Sequence of chain 2.A:
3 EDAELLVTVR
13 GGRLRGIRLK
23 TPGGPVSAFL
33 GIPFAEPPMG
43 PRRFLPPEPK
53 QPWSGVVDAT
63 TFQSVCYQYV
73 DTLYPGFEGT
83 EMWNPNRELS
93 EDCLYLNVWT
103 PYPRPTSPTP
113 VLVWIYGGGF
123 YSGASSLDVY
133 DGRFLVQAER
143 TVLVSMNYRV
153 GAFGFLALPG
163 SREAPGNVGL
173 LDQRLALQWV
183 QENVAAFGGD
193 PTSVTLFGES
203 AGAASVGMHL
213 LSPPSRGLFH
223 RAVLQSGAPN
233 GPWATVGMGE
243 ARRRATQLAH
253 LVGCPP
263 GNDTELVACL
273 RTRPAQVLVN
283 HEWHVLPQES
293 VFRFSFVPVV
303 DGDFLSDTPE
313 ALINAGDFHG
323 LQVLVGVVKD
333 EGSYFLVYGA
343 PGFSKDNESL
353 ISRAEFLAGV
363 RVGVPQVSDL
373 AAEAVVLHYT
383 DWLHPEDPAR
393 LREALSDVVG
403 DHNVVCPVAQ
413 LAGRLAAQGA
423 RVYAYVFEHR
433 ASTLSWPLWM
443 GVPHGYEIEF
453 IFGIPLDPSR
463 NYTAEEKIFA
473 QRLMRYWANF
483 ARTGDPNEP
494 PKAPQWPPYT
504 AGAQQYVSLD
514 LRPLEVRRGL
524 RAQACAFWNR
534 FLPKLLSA

Binding-site contacts:
Ligand atom C8 contacts residue ASN349 of chain 2.A at 4.1 Å.
Ligand atom C1 contacts residue ASN349 of chain 2.A at 1.0 Å.
Ligand atom C6 contacts residue ASP348 of chain 2.A at 4.0 Å.
Ligand atom O6 contacts residue NAG1 of chain 2.E at 3.1 Å.
Ligand atom C5 contacts residue GLY344 of chain 2.A at 4.1 Å.
Ligand atom C4 contacts residue GLY344 of chain 2.A at 4.4 Å.
Ligand atom C5 contacts residue ASN349 of chain 2.A at 4.4 Å.
Ligand atom C1 contacts residue NAG1 of chain 2.E at 4.3 Å.
Ligand atom C2 contacts residue ASN349 of chain 2.A at 2.5 Å.
Ligand atom O3 contacts residue NAG1 of chain 2.E at 2.9 Å (h-bond).
Ligand atom C5 contacts residue SER346 of chain 2.A at 3.8 Å.
Ligand atom O2 contacts residue NAG1 of chain 2.E at 4.0 Å.
Ligand atom O4 contacts residue NAG1 of chain 2.E at 1.6 Å.
Ligand atom O5 contacts residue SER346 of chain 2.A at 3.8 Å.
Ligand atom O6 contacts residue ASN349 of chain 2.A at 4.5 Å.
Ligand atom C1 contacts residue GLY344 of chain 2.A at 4.5 Å.
Ligand atom C6 contacts residue NAG1 of chain 2.E at 3.4 Å.
Ligand atom C6 contacts residue ASN349 of chain 2.A at 4.3 Å.
Ligand atom C4 contacts residue NAG1 of chain 2.E at 2.3 Å.
Ligand atom C3 contacts residue ASN349 of chain 2.A at 3.5 Å.
Ligand atom C6 contacts residue SER346 of chain 2.A at 3.4 Å.
Ligand atom C6 contacts residue PHE345 of chain 2.A at 4.0 Å (hydrophobic).
Ligand atom C7 contacts residue ASN349 of chain 2.A at 4.0 Å.
Ligand atom C5 contacts residue PHE345 of chain 2.A at 4.4 Å (hydrophobic).
Ligand atom O5 contacts residue ASN349 of chain 2.A at 1.6 Å (h-bond).
Ligand atom N2 contacts residue ASN349 of chain 2.A at 3.2 Å (h-bond).
Ligand atom O5 contacts residue NAG1 of chain 2.E at 4.5 Å.
Ligand atom C1 contacts residue SER346 of chain 2.A at 4.5 Å.
Ligand atom C3 contacts residue GLY344 of chain 2.A at 4.1 Å.
Ligand atom C4 contacts residue ASN349 of chain 2.A at 3.7 Å.
Ligand atom C5 contacts residue SER346 of chain 2.A at 4.3 Å.
Ligand atom C5 contacts residue ASN349 of chain 2.A at 2.9 Å.
Ligand atom C5 contacts residue NAG1 of chain 2.E at 3.4 Å.
Ligand atom C3 contacts residue NAG1 of chain 2.E at 3.3 Å.
Ligand atom O5 contacts residue SER346 of chain 2.A at 3.6 Å.
Ligand atom C6 contacts residue SER346 of chain 2.A at 4.0 Å.
Ligand atom O4 contacts residue GLY344 of chain 2.A at 3.7 Å.
Ligand atom C6 contacts residue ASN349 of chain 2.A at 3.9 Å.
Ligand atom O6 contacts residue SER346 of chain 2.A at 4.5 Å.

This protein binds this small molecule.
Small molecule (SMILES): CC(=O)N[C@H]1CO[C@H](CO[C@@H]2O[C@@H](C)[C@@H](O)[C@@H](O)[C@@H]2O)[C@@H](O)[C@@H]1O